Binding-site contacts:
Ligand atom C6 contacts residue ILE161 of chain 1.A at 4.4 Å (hydrophobic).
Ligand atom C2 contacts residue ASN183 of chain 1.A at 2.4 Å.
Ligand atom O3 contacts residue ASN159 of chain 1.A at 4.3 Å.
Ligand atom C7 contacts residue ASN183 of chain 1.A at 3.2 Å.
Ligand atom C2 contacts residue ASN159 of chain 1.A at 3.8 Å.
Ligand atom C1 contacts residue ASN159 of chain 1.A at 3.7 Å.
Ligand atom N2 contacts residue ASN183 of chain 1.A at 2.8 Å (h-bond).
Ligand atom C4 contacts residue ASN183 of chain 1.A at 4.2 Å.
Ligand atom C5 contacts residue ASN183 of chain 1.A at 3.7 Å.
Ligand atom C1 contacts residue ASN183 of chain 1.A at 1.4 Å.
Ligand atom O7 contacts residue ASN159 of chain 1.A at 3.9 Å.
Ligand atom C3 contacts residue ASN183 of chain 1.A at 3.8 Å.
Ligand atom C4 contacts residue ASN159 of chain 1.A at 3.9 Å.
Ligand atom N2 contacts residue ASN159 of chain 1.A at 3.8 Å.
Ligand atom C3 contacts residue ASN159 of chain 1.A at 3.3 Å.
Ligand atom N2 contacts residue CYS184 of chain 1.A at 4.1 Å.
Ligand atom C5 contacts residue ASN159 of chain 1.A at 3.8 Å.
Ligand atom O7 contacts residue HIS187 of chain 1.A at 4.0 Å.
Ligand atom O5 contacts residue ASN159 of chain 1.A at 4.2 Å.
Ligand atom O7 contacts residue ASN183 of chain 1.A at 2.9 Å (h-bond).
Ligand atom C5 contacts residue ILE161 of chain 1.A at 4.3 Å (hydrophobic).
Ligand atom O4 contacts residue ASN159 of chain 1.A at 3.5 Å.
Ligand atom O6 contacts residue ASN183 of chain 1.A at 4.5 Å.
Ligand atom O5 contacts residue ASN183 of chain 1.A at 2.4 Å (h-bond).

A protein and the small-molecule ligand that binds it are described below.
Small molecule (SMILES): CC(=O)N[C@H]1[C@H](O[C@H]2[C@H](O)[C@@H](NC(C)=O)CO[C@@H]2CO)O[C@H](CO)[C@@H](O)[C@@H]1O

Sequence of chain 1.A:
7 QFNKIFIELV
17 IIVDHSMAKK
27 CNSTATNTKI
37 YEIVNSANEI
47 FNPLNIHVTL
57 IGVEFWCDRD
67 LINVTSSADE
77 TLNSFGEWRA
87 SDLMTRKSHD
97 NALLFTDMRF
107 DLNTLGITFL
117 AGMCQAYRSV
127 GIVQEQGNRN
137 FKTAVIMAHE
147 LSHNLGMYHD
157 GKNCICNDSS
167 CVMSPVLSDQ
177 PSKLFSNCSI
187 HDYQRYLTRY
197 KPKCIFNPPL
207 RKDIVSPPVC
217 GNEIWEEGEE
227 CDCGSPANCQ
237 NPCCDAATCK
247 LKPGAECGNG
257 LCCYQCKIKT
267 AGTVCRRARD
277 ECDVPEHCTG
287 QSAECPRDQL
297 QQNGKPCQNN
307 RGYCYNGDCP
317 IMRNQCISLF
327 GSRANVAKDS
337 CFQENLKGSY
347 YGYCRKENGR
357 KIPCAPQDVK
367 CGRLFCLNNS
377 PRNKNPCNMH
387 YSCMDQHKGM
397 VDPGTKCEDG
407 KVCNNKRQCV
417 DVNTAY